Sequence of chain 1.C:
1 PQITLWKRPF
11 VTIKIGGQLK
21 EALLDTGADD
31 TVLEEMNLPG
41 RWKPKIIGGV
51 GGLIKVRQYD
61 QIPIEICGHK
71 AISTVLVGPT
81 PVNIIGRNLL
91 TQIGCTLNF

Binding-site contacts:
Ligand atom O18 contacts residue ASP25 of chain 1.B at 2.6 Å (salt-bridge).
Ligand atom O28 contacts residue ASP29 of chain 1.C at 2.9 Å (salt-bridge).
Ligand atom C13 contacts residue GLY27 of chain 1.B at 3.6 Å.
Ligand atom O10 contacts residue GLY48 of chain 1.B at 3.6 Å.
Ligand atom C3 contacts residue ASP30 of chain 1.B at 3.3 Å.
Ligand atom O18 contacts residue GLY27 of chain 1.C at 3.4 Å.
Ligand atom O26 contacts residue ASP29 of chain 1.C at 3.2 Å (salt-bridge).
Ligand atom O22 contacts residue VAL50 of chain 1.B at 3.7 Å.
Ligand atom C29 contacts residue ARG8 of chain 1.B at 3.6 Å.
Ligand atom O26 contacts residue ASP30 of chain 1.C at 3.4 Å (salt-bridge).
Ligand atom C32 contacts residue ILE84 of chain 1.B at 3.7 Å (hydrophobic).
Ligand atom C14 contacts residue ILE84 of chain 1.C at 3.6 Å (hydrophobic).
Ligand atom C34 contacts residue GLY49 of chain 1.C at 3.6 Å.
Ligand atom C30 contacts residue GLY48 of chain 1.C at 2.8 Å.
Ligand atom C15 contacts residue GLY27 of chain 1.B at 3.5 Å.
Ligand atom C32 contacts residue ASP25 of chain 1.B at 3.1 Å.
Ligand atom O10 contacts residue VAL50 of chain 1.C at 3.3 Å.
Ligand atom C6 contacts residue GLY48 of chain 1.B at 3.5 Å.
Ligand atom C3 contacts residue ALA28 of chain 1.B at 3.5 Å (hydrophobic).
Ligand atom C37 contacts residue GLY27 of chain 1.C at 3.4 Å.
Ligand atom C35 contacts residue VAL82 of chain 1.B at 3.6 Å (hydrophobic).
Ligand atom C4 contacts residue ALA28 of chain 1.B at 3.5 Å (hydrophobic).
Ligand atom C17 contacts residue ASP25 of chain 1.B at 3.2 Å.
Ligand atom C12 contacts residue GLY27 of chain 1.B at 3.1 Å.
Ligand atom O18 contacts residue ASP25 of chain 1.C at 2.6 Å (salt-bridge).
Ligand atom C19 contacts residue ASP25 of chain 1.B at 3.7 Å.
Ligand atom C36 contacts residue VAL82 of chain 1.B at 3.5 Å (hydrophobic).
Ligand atom O9 contacts residue VAL50 of chain 1.C at 2.7 Å.
Ligand atom C34 contacts residue PRO81 of chain 1.B at 3.5 Å (hydrophobic).
Ligand atom S8 contacts residue VAL50 of chain 1.C at 3.4 Å.
Ligand atom C31 contacts residue GLY48 of chain 1.C at 3.1 Å.
Ligand atom C16 contacts residue ASP25 of chain 1.B at 2.9 Å.
Ligand atom C2 contacts residue ASP30 of chain 1.B at 3.7 Å.
Ligand atom O10 contacts residue GLY49 of chain 1.B at 3.0 Å.
Ligand atom O23 contacts residue ALA28 of chain 1.C at 3.5 Å.
Ligand atom N20 contacts residue GLY27 of chain 1.C at 3.2 Å (h-bond).
Ligand atom C17 contacts residue ASP25 of chain 1.C at 3.3 Å.
Ligand atom N1 contacts residue ASP30 of chain 1.B at 3.1 Å (salt-bridge).
Ligand atom C27 contacts residue ASP29 of chain 1.C at 3.6 Å.
Ligand atom O26 contacts residue ALA28 of chain 1.C at 3.6 Å.

The small molecule below binds the protein below.
Small molecule (SMILES): CC(C)CN(C[C@@H](O)[C@H](Cc1ccccc1)NC(=O)O[C@H]1CO[C@H]2OCC[C@H]21)S(=O)(=O)c1ccc(N)cc1

Sequence of chain 1.B:
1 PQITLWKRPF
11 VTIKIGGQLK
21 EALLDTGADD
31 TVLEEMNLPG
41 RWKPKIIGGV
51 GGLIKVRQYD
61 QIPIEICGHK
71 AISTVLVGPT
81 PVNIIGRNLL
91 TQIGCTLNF